Binding-site contacts:
Ligand atom O18 contacts residue ASP25 of chain 1.C at 2.5 Å (salt-bridge).
Ligand atom O23 contacts residue ALA28 of chain 1.D at 3.6 Å.
Ligand atom O10 contacts residue GLY49 of chain 1.C at 3.3 Å.
Ligand atom C33 contacts residue ILE50 of chain 1.D at 3.8 Å (hydrophobic).
Ligand atom O10 contacts residue ILE50 of chain 1.D at 3.2 Å.
Ligand atom O18 contacts residue GLY27 of chain 1.D at 3.5 Å.
Ligand atom O1 contacts residue ASP29 of chain 1.C at 3.7 Å.
Ligand atom C32 contacts residue ILE84 of chain 1.C at 3.8 Å (hydrophobic).
Ligand atom C32 contacts residue GLY27 of chain 1.D at 3.8 Å.
Ligand atom C27 contacts residue ASP29 of chain 1.D at 3.7 Å.
Ligand atom C36 contacts residue THR82 of chain 1.C at 3.8 Å.
Ligand atom C16 contacts residue ASP25 of chain 1.C at 3.3 Å.
Ligand atom O26 contacts residue ASP30 of chain 1.D at 3.1 Å (salt-bridge).
Ligand atom C12 contacts residue GLY27 of chain 1.C at 3.6 Å.
Ligand atom O9 contacts residue ILE84 of chain 1.C at 3.6 Å.
Ligand atom C27 contacts residue ASP30 of chain 1.D at 3.7 Å.
Ligand atom C34 contacts residue GLY49 of chain 1.D at 3.6 Å.
Ligand atom C17 contacts residue ASP25 of chain 1.D at 3.5 Å.
Ligand atom C32 contacts residue ASP25 of chain 1.C at 3.2 Å.
Ligand atom C25 contacts residue ALA28 of chain 1.D at 3.8 Å (hydrophobic).
Ligand atom O1 contacts residue ASP30 of chain 1.C at 3.0 Å (salt-bridge).
Ligand atom O26 contacts residue ALA28 of chain 1.D at 3.8 Å.
Ligand atom C31 contacts residue GLY48 of chain 1.D at 3.6 Å.
Ligand atom O26 contacts residue ASP29 of chain 1.D at 3.3 Å (salt-bridge).
Ligand atom C35 contacts residue THR82 of chain 1.C at 3.8 Å.
Ligand atom N1 contacts residue ILE47 of chain 1.C at 3.5 Å.
Ligand atom O28 contacts residue ASP29 of chain 1.D at 3.0 Å (salt-bridge).
Ligand atom N20 contacts residue GLY27 of chain 1.D at 3.3 Å (h-bond).
Ligand atom O9 contacts residue ILE50 of chain 1.D at 3.8 Å.
Ligand atom C34 contacts residue ILE50 of chain 1.D at 3.6 Å (hydrophobic).
Ligand atom C29 contacts residue GLY27 of chain 1.D at 3.7 Å.
Ligand atom O18 contacts residue ASP25 of chain 1.D at 2.7 Å (salt-bridge).
Ligand atom C7 contacts residue GLY48 of chain 1.C at 3.8 Å.
Ligand atom C6 contacts residue GLY48 of chain 1.C at 3.3 Å.
Ligand atom C4 contacts residue ALA28 of chain 1.C at 3.7 Å (hydrophobic).
Ligand atom C3 contacts residue ALA28 of chain 1.C at 3.7 Å (hydrophobic).
Ligand atom C25 contacts residue VAL32 of chain 1.D at 3.8 Å (hydrophobic).
Ligand atom C37 contacts residue GLY27 of chain 1.D at 3.5 Å.
Ligand atom C17 contacts residue ASP25 of chain 1.C at 3.3 Å.
Ligand atom C30 contacts residue GLY48 of chain 1.D at 3.2 Å.

Sequence of chain 1.C:
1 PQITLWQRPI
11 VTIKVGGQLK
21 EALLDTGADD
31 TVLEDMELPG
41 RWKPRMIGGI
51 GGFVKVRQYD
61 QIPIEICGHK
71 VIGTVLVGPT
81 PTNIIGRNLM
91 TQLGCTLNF

Sequence of chain 1.D:
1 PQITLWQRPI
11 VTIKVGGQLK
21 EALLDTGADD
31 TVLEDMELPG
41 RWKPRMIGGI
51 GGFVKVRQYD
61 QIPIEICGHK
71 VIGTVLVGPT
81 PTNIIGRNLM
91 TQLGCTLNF

This protein binds this small molecule.
Small molecule (SMILES): CC(C)CN(C[C@@H](O)[C@H](Cc1ccccc1)NC(=O)O[C@H]1CO[C@H]2OCC[C@H]21)S(=O)(=O)c1ccc(C(N)=O)cc1